Sequence of chain 1.Y:
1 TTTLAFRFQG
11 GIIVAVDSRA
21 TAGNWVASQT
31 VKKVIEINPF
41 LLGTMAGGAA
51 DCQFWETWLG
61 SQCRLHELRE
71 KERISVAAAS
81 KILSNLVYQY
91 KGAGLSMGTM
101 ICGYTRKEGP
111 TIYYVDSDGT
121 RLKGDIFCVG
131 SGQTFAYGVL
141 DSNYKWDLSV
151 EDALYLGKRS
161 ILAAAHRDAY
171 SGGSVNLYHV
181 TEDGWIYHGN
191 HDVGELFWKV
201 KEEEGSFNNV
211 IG

Binding-site contacts:
Ligand atom C26 contacts residue LYS33 of chain 1.Y at 3.8 Å.
Ligand atom C25 contacts residue THR1 of chain 1.Y at 2.7 Å.
Ligand atom N contacts residue GLY47 of chain 1.Y at 2.9 Å (h-bond).
Ligand atom CD contacts residue ASP126 of chain 1.Z at 3.6 Å.
Ligand atom C24 contacts residue SER131 of chain 1.Y at 3.6 Å.
Ligand atom O contacts residue THR21 of chain 1.Y at 3.1 Å (h-bond).
Ligand atom O contacts residue MES1 of chain 1.TA at 3.0 Å (h-bond).
Ligand atom C contacts residue MES1 of chain 1.TA at 3.8 Å.
Ligand atom C24 contacts residue THR1 of chain 1.Y at 2.4 Å.
Ligand atom C22 contacts residue THR1 of chain 1.Y at 1.5 Å.
Ligand atom C24 contacts residue MES1 of chain 1.TA at 3.1 Å.
Ligand atom C contacts residue THR21 of chain 1.Y at 3.5 Å.
Ligand atom C23 contacts residue ARG19 of chain 1.Y at 3.5 Å.
Ligand atom O7 contacts residue MES1 of chain 1.TA at 3.6 Å (h-bond).
Ligand atom CA contacts residue THR21 of chain 1.Y at 3.1 Å.
Ligand atom C23 contacts residue TYR170 of chain 1.Y at 3.0 Å (hydrophobic).
Ligand atom N contacts residue THR1 of chain 1.Y at 3.6 Å.
Ligand atom O contacts residue ALA49 of chain 1.Y at 3.4 Å (h-bond).
Ligand atom N contacts residue THR21 of chain 1.Y at 2.8 Å (h-bond).
Ligand atom C27 contacts residue ALA49 of chain 1.Y at 3.6 Å (hydrophobic).
Ligand atom C26 contacts residue THR1 of chain 1.Y at 3.7 Å.
Ligand atom C contacts residue GLY47 of chain 1.Y at 3.5 Å.
Ligand atom O contacts residue THR1 of chain 1.Y at 2.2 Å (h-bond).
Ligand atom C22 contacts residue TYR170 of chain 1.Y at 3.7 Å (hydrophobic).
Ligand atom O contacts residue PRO127 of chain 1.Z at 3.8 Å.
Ligand atom CA contacts residue THR1 of chain 1.Y at 2.4 Å.
Ligand atom C contacts residue THR1 of chain 1.Y at 1.4 Å.
Ligand atom CA contacts residue THR21 of chain 1.Y at 3.8 Å.
Ligand atom O contacts residue ALA20 of chain 1.Y at 3.4 Å.
Ligand atom O7 contacts residue THR21 of chain 1.Y at 3.8 Å.
Ligand atom O contacts residue HIS108 of chain 1.Z at 3.7 Å.
Ligand atom CD2 contacts residue GLY47 of chain 1.Y at 3.8 Å.
Ligand atom CA contacts residue GLY47 of chain 1.Y at 3.4 Å.
Ligand atom C23 contacts residue THR1 of chain 1.Y at 2.5 Å.
Ligand atom C25 contacts residue GLY47 of chain 1.Y at 3.4 Å.
Ligand atom C22 contacts residue MES1 of chain 1.TA at 3.7 Å.
Ligand atom CA contacts residue GLY47 of chain 1.Y at 3.8 Å.
Ligand atom CB contacts residue THR21 of chain 1.Y at 3.5 Å.
Ligand atom O7 contacts residue THR1 of chain 1.Y at 3.7 Å.
Ligand atom O contacts residue GLY47 of chain 1.Y at 3.1 Å (h-bond).

Sequence of chain 1.Z:
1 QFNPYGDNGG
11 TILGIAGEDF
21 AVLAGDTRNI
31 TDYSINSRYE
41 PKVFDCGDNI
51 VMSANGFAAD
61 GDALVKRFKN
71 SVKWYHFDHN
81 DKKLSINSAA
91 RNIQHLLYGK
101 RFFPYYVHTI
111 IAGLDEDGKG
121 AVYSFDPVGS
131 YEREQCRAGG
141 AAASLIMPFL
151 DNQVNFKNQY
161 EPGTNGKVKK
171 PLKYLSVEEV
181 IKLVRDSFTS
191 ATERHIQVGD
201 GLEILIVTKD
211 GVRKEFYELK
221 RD

A small-molecule ligand and the protein it binds are described below.
Small molecule (SMILES): CC(=O)N[C@@H](C)C(=O)N1CCC[C@H]1C(=O)N[C@@H](CC(C)C)C(=O)N[C@@H](CC(C)C)[C@@H](O)[C@H](C)CO